The small molecule below binds the protein below.
Small molecule (SMILES): C=C1CC[C@H](O)CC1=CC=C1CCC[C@]2(C)[C@@H]([C@H](C)CCCC(C)C)CC[C@@H]12

Sequence of chain 1.A:
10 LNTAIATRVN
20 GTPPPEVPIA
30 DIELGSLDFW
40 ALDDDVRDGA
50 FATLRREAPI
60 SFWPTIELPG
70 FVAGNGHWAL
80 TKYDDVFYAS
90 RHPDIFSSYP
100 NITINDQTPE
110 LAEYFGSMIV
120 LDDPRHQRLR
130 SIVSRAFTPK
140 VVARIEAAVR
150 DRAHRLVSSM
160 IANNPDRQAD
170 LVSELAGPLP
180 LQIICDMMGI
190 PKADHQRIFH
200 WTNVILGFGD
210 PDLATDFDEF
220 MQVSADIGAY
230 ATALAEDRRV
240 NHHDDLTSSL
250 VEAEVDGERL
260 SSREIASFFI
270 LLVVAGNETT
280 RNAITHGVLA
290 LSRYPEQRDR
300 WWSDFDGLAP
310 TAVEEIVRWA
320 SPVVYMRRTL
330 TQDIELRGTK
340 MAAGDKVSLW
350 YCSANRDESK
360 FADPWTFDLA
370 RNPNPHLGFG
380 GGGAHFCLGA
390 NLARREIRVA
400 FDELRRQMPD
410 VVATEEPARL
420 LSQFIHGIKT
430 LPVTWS

Binding-site contacts:
Ligand atom C8 contacts residue THR102 of chain 1.A at 3.9 Å.
Ligand atom C24 contacts residue MET325 of chain 1.A at 4.1 Å (hydrophobic).
Ligand atom C12 contacts residue PHE114 of chain 1.A at 4.0 Å (hydrophobic).
Ligand atom C21 contacts residue VAL273 of chain 1.A at 3.9 Å (hydrophobic).
Ligand atom C26 contacts residue THR278 of chain 1.A at 4.1 Å.
Ligand atom C18 contacts residue THR102 of chain 1.A at 3.8 Å.
Ligand atom C7 contacts residue GLN106 of chain 1.A at 3.9 Å.
Ligand atom C27 contacts residue ALA274 of chain 1.A at 4.1 Å (hydrophobic).
Ligand atom C16 contacts residue ILE118 of chain 1.A at 4.2 Å (hydrophobic).
Ligand atom C18 contacts residue LEU205 of chain 1.A at 4.0 Å (hydrophobic).
Ligand atom C10 contacts residue PHE219 of chain 1.A at 4.2 Å (hydrophobic).
Ligand atom C27 contacts residue MET325 of chain 1.A at 4.1 Å (hydrophobic).
Ligand atom C18 contacts residue PHE423 of chain 1.A at 3.8 Å (hydrophobic).
Ligand atom C11 contacts residue PHE219 of chain 1.A at 4.2 Å (hydrophobic).
Ligand atom C11 contacts residue ILE204 of chain 1.A at 4.0 Å (hydrophobic).
Ligand atom C24 contacts residue ILE118 of chain 1.A at 3.9 Å (hydrophobic).
Ligand atom C16 contacts residue ILE101 of chain 1.A at 4.0 Å (hydrophobic).
Ligand atom C17 contacts residue PHE114 of chain 1.A at 4.1 Å (hydrophobic).
Ligand atom C15 contacts residue ILE101 of chain 1.A at 4.2 Å (hydrophobic).
Ligand atom C26 contacts residue PHE423 of chain 1.A at 4.0 Å (hydrophobic).
Ligand atom C8 contacts residue GLN106 of chain 1.A at 4.0 Å.
Ligand atom C7 contacts residue THR102 of chain 1.A at 3.6 Å.
Ligand atom C26 contacts residue LEU205 of chain 1.A at 4.0 Å (hydrophobic).
Ligand atom C20 contacts residue VAL273 of chain 1.A at 4.1 Å (hydrophobic).
Ligand atom C27 contacts residue THR278 of chain 1.A at 4.2 Å.
Ligand atom C23 contacts residue VAL273 of chain 1.A at 3.9 Å (hydrophobic).
Ligand atom C22 contacts residue LEU270 of chain 1.A at 4.2 Å (hydrophobic).
Ligand atom C27 contacts residue HEM1 of chain 1.B at 3.5 Å.
Ligand atom C8 contacts residue ASN100 of chain 1.A at 3.5 Å.
Ligand atom C26 contacts residue ILE424 of chain 1.A at 4.0 Å (hydrophobic).
Ligand atom C21 contacts residue LEU270 of chain 1.A at 3.9 Å (hydrophobic).
Ligand atom C7 contacts residue ASN100 of chain 1.A at 3.4 Å.
Ligand atom C15 contacts residue GLN106 of chain 1.A at 4.0 Å.
Ligand atom C25 contacts residue ALA274 of chain 1.A at 3.9 Å (hydrophobic).
Ligand atom C12 contacts residue ILE204 of chain 1.A at 3.7 Å (hydrophobic).
Ligand atom C15 contacts residue ASN100 of chain 1.A at 3.6 Å.
Ligand atom C11 contacts residue LEU205 of chain 1.A at 4.2 Å (hydrophobic).
Ligand atom C12 contacts residue LEU205 of chain 1.A at 3.8 Å (hydrophobic).
Ligand atom C14 contacts residue PHE114 of chain 1.A at 4.1 Å (hydrophobic).
Ligand atom C26 contacts residue VAL322 of chain 1.A at 4.0 Å (hydrophobic).